Sequence of chain 3.C:
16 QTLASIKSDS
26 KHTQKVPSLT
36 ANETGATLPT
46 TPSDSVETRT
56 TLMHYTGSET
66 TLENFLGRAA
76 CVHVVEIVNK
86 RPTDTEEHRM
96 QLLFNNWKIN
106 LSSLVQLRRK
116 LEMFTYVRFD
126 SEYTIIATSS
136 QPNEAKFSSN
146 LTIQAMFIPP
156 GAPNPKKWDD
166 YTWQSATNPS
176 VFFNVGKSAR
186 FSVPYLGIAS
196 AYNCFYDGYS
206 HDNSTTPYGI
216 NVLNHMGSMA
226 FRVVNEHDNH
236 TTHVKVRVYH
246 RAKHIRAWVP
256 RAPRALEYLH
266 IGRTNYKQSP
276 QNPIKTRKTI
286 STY

Sequence of chain 45.D:
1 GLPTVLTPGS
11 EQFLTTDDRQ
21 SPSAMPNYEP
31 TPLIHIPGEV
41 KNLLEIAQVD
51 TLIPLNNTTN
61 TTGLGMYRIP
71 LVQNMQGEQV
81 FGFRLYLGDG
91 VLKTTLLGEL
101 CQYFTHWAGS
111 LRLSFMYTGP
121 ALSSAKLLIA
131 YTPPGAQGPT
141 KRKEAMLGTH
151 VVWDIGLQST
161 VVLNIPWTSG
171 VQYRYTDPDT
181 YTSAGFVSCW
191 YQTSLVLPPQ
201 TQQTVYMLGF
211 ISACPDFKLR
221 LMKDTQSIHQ

Sequence of chain 3.B:
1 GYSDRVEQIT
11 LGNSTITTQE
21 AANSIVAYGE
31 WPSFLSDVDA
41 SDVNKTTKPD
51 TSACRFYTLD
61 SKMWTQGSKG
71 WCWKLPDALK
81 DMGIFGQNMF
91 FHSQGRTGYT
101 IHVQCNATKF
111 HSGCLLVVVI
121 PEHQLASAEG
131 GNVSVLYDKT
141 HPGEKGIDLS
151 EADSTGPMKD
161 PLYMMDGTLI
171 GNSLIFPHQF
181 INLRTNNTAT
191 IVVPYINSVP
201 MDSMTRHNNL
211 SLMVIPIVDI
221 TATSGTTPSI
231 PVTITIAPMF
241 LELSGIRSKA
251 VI

A small-molecule ligand and the protein it binds are described below.
Small molecule (SMILES): Nc1nc(-c2ccccc2)nc2[nH]nc(Nc3ccc(C(F)(F)F)cc3)c12

Binding-site contacts:
Ligand atom C4 contacts residue ASN105 of chain 3.C at 3.4 Å.
Ligand atom C15 contacts residue ASN198 of chain 3.C at 2.5 Å.
Ligand atom C18 contacts residue ILE104 of chain 3.C at 3.9 Å (hydrophobic).
Ligand atom C3 contacts residue TYR197 of chain 3.C at 3.8 Å (hydrophobic).
Ligand atom F2 contacts residue ILE104 of chain 3.C at 3.4 Å.
Ligand atom C17 contacts residue ASN198 of chain 3.C at 3.7 Å.
Ligand atom F3 contacts residue ILE104 of chain 3.C at 3.7 Å.
Ligand atom F2 contacts residue TYR128 of chain 3.C at 3.4 Å.
Ligand atom C11 contacts residue LEU218 of chain 3.C at 3.6 Å (hydrophobic).
Ligand atom C10 contacts residue LEU218 of chain 3.C at 3.4 Å (hydrophobic).
Ligand atom F2 contacts residue MET221 of chain 3.C at 2.9 Å.
Ligand atom C9 contacts residue ASN198 of chain 3.C at 3.1 Å.
Ligand atom N1 contacts residue ASN219 of chain 3.C at 3.9 Å.
Ligand atom C1 contacts residue TYR197 of chain 3.C at 3.8 Å (hydrophobic).
Ligand atom C2 contacts residue MET221 of chain 3.C at 3.8 Å (hydrophobic).
Ligand atom C6 contacts residue ILE104 of chain 3.C at 3.3 Å (hydrophobic).
Ligand atom N6 contacts residue LEU218 of chain 3.C at 3.4 Å (h-bond).
Ligand atom N3 contacts residue TYR197 of chain 3.C at 3.9 Å.
Ligand atom C6 contacts residue MET221 of chain 3.C at 3.8 Å (hydrophobic).
Ligand atom C15 contacts residue SER198 of chain 3.B at 3.6 Å.
Ligand atom C15 contacts residue ALA194 of chain 3.C at 3.5 Å (hydrophobic).
Ligand atom N3 contacts residue ASN198 of chain 3.C at 2.3 Å (h-bond).
Ligand atom C13 contacts residue LEU218 of chain 3.C at 3.6 Å (hydrophobic).
Ligand atom C17 contacts residue ALA194 of chain 3.C at 3.6 Å (hydrophobic).
Ligand atom C12 contacts residue LEU218 of chain 3.C at 3.6 Å (hydrophobic).
Ligand atom F3 contacts residue LEU106 of chain 3.C at 3.5 Å.
Ligand atom N2 contacts residue ASN198 of chain 3.C at 3.3 Å (h-bond).
Ligand atom F3 contacts residue TYR128 of chain 3.C at 3.4 Å.
Ligand atom N4 contacts residue LEU218 of chain 3.C at 3.0 Å (h-bond).
Ligand atom N6 contacts residue ASN219 of chain 3.C at 3.5 Å.
Ligand atom N5 contacts residue TYR197 of chain 3.C at 3.8 Å.
Ligand atom N6 contacts residue MET221 of chain 3.C at 3.2 Å.
Ligand atom C14 contacts residue LEU218 of chain 3.C at 3.5 Å (hydrophobic).
Ligand atom F1 contacts residue SER126 of chain 3.C at 3.6 Å.
Ligand atom C13 contacts residue ALA196 of chain 3.C at 3.8 Å (hydrophobic).
Ligand atom C15 contacts residue LEU218 of chain 3.C at 3.8 Å (hydrophobic).
Ligand atom C13 contacts residue ASN198 of chain 3.C at 2.6 Å.
Ligand atom C4 contacts residue MET221 of chain 3.C at 3.7 Å (hydrophobic).
Ligand atom N5 contacts residue ASN198 of chain 3.C at 3.0 Å (h-bond).
Ligand atom C6 contacts residue ASN105 of chain 3.C at 3.6 Å.